The small molecule below binds the protein below.
Small molecule (SMILES): CO[C@@H]1O[C@@H](C(=O)O)[C@@H](O[C@H]2O[C@H](COS(=O)(=O)O)[C@@H](O)[C@H](O)[C@H]2NS(=O)(=O)O)[C@H](O)[C@H]1OS(=O)(=O)O

Sequence of chain 1.B:
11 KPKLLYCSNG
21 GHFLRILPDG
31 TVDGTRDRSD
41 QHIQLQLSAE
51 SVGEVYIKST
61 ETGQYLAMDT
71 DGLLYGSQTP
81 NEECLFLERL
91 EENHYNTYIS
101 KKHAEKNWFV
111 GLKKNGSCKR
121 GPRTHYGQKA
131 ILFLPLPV

Binding-site contacts:
Ligand atom O3 contacts residue LYS114 of chain 1.B at 3.0 Å.
Ligand atom S contacts residue ALA130 of chain 1.B at 3.8 Å.
Ligand atom OS1 contacts residue GLN128 of chain 1.B at 3.2 Å.
Ligand atom S contacts residue LYS119 of chain 1.B at 4.1 Å.
Ligand atom O3 contacts residue ASN19 of chain 1.B at 3.1 Å (h-bond).
Ligand atom OS3 contacts residue LYS129 of chain 1.B at 2.9 Å (salt-bridge).
Ligand atom O2 contacts residue ASN19 of chain 1.B at 4.2 Å.
Ligand atom S1 contacts residue LYS114 of chain 1.B at 3.9 Å.
Ligand atom S1 contacts residue LYS119 of chain 1.B at 3.7 Å.
Ligand atom O3S contacts residue LYS114 of chain 1.B at 2.6 Å (salt-bridge).
Ligand atom O1S contacts residue LYS113 of chain 1.B at 3.8 Å.
Ligand atom C2 contacts residue ASN19 of chain 1.B at 3.9 Å.
Ligand atom OS3 contacts residue GLN128 of chain 1.B at 3.3 Å.
Ligand atom OS3 contacts residue ALA130 of chain 1.B at 4.3 Å.
Ligand atom C3 contacts residue ASN19 of chain 1.B at 3.6 Å.
Ligand atom S1 contacts residue LYS113 of chain 1.B at 3.9 Å.
Ligand atom OS2 contacts residue ALA130 of chain 1.B at 2.5 Å (h-bond).
Ligand atom OS1 contacts residue ALA130 of chain 1.B at 4.3 Å.
Ligand atom N2 contacts residue LYS119 of chain 1.B at 4.0 Å.
Ligand atom OS2 contacts residue GLN128 of chain 1.B at 3.7 Å.
Ligand atom O2S contacts residue LYS119 of chain 1.B at 4.1 Å.
Ligand atom C4 contacts residue LYS114 of chain 1.B at 4.2 Å.
Ligand atom S contacts residue GLN128 of chain 1.B at 3.8 Å.
Ligand atom OS3 contacts residue GLY127 of chain 1.B at 4.3 Å.
Ligand atom O3S contacts residue LYS113 of chain 1.B at 3.3 Å.
Ligand atom S1 contacts residue ASN19 of chain 1.B at 3.7 Å.
Ligand atom OS2 contacts residue ASN19 of chain 1.B at 3.4 Å (h-bond).
Ligand atom C7 contacts residue LYS129 of chain 1.B at 3.3 Å.
Ligand atom O1 contacts residue LYS129 of chain 1.B at 4.0 Å.
Ligand atom OS2 contacts residue LYS129 of chain 1.B at 3.0 Å (salt-bridge).
Ligand atom O3S contacts residue ASN19 of chain 1.B at 3.1 Å (h-bond).
Ligand atom O2S contacts residue LYS113 of chain 1.B at 3.5 Å.
Ligand atom OS1 contacts residue LYS119 of chain 1.B at 3.0 Å (salt-bridge).
Ligand atom O1S contacts residue ALA130 of chain 1.B at 3.9 Å.
Ligand atom O1S contacts residue LYS119 of chain 1.B at 2.6 Å (salt-bridge).
Ligand atom S contacts residue LYS129 of chain 1.B at 3.5 Å (salt-bridge).
Ligand atom OS2 contacts residue LYS119 of chain 1.B at 4.3 Å.
Ligand atom C2 contacts residue LYS129 of chain 1.B at 4.2 Å.
Ligand atom O1S contacts residue ASN19 of chain 1.B at 3.3 Å (h-bond).
Ligand atom C3 contacts residue LYS114 of chain 1.B at 4.0 Å.